Sequence of chain 1.C:
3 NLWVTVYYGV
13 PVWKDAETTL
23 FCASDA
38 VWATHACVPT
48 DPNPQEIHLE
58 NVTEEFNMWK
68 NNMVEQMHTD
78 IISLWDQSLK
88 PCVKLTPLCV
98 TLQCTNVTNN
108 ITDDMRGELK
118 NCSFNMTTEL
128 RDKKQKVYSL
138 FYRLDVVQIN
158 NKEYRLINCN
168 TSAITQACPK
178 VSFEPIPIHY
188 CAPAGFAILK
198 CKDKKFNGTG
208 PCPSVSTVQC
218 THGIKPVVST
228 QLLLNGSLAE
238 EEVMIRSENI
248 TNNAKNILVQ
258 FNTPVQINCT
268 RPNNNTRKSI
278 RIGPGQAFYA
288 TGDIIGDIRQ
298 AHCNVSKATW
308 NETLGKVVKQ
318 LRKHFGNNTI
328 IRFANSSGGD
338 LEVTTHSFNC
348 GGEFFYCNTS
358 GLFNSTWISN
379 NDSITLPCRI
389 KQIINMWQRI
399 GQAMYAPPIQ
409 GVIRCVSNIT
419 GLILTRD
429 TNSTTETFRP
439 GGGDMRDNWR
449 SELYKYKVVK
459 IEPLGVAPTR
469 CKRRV

This small molecule binds to this protein.
Small molecule (SMILES): CC(=O)N[C@H]1[C@H](O[C@H]2[C@H](O)[C@@H](NC(C)=O)CO[C@@H]2CO)O[C@H](CO)[C@@H](O)[C@@H]1O

Binding-site contacts:
Ligand atom O6 contacts residue PRO261 of chain 1.C at 2.3 Å.
Ligand atom C2 contacts residue ASN416 of chain 1.C at 2.4 Å.
Ligand atom C1 contacts residue PRO261 of chain 1.C at 3.4 Å (hydrophobic).
Ligand atom C5 contacts residue PRO261 of chain 1.C at 3.2 Å (hydrophobic).
Ligand atom C6 contacts residue PRO261 of chain 1.C at 3.0 Å (hydrophobic).
Ligand atom C7 contacts residue ASN416 of chain 1.C at 3.3 Å.
Ligand atom O5 contacts residue PRO261 of chain 1.C at 2.8 Å.
Ligand atom C8 contacts residue ASN232 of chain 1.C at 4.5 Å.
Ligand atom O7 contacts residue NAG1 of chain 1.JA at 4.1 Å.
Ligand atom O7 contacts residue ASN416 of chain 1.C at 3.7 Å.
Ligand atom C3 contacts residue ASN416 of chain 1.C at 3.7 Å.
Ligand atom C7 contacts residue NAG1 of chain 1.JA at 4.2 Å.
Ligand atom C8 contacts residue NAG1 of chain 1.JA at 3.2 Å.
Ligand atom O6 contacts residue LEU235 of chain 1.C at 3.2 Å.
Ligand atom C5 contacts residue ASN416 of chain 1.C at 3.5 Å.
Ligand atom C1 contacts residue ASN416 of chain 1.C at 1.4 Å.
Ligand atom N2 contacts residue ASN416 of chain 1.C at 2.7 Å (h-bond).
Ligand atom C8 contacts residue ASN416 of chain 1.C at 4.4 Å.
Ligand atom O5 contacts residue ASN416 of chain 1.C at 2.2 Å (h-bond).
Ligand atom C6 contacts residue LEU235 of chain 1.C at 3.6 Å (hydrophobic).
Ligand atom C4 contacts residue ASN416 of chain 1.C at 4.1 Å.